Sequence of chain 14.C:
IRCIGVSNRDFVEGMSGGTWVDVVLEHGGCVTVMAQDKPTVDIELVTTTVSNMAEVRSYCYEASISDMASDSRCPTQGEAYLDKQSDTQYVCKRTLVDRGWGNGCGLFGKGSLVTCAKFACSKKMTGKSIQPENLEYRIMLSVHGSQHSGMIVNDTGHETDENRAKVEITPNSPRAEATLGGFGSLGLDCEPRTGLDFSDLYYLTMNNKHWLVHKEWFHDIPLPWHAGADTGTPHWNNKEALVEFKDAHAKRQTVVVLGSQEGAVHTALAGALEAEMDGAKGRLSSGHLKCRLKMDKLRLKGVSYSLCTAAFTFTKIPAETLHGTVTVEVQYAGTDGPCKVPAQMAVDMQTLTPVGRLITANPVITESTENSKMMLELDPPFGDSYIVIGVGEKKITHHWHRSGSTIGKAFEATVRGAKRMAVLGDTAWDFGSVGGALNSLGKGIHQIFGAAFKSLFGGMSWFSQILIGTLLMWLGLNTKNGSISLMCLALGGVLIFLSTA

Binding-site contacts:
Ligand atom O7 contacts residue ASN154 of chain 14.C at 2.6 Å (h-bond).
Ligand atom C6 contacts residue MET151 of chain 14.C at 4.5 Å (hydrophobic).
Ligand atom C1 contacts residue THR156 of chain 14.C at 3.6 Å.
Ligand atom N2 contacts residue THR156 of chain 14.C at 3.6 Å (h-bond).
Ligand atom C7 contacts residue THR156 of chain 14.C at 3.9 Å.
Ligand atom C1 contacts residue ASN154 of chain 14.C at 3.4 Å.
Ligand atom C8 contacts residue THR156 of chain 14.C at 4.0 Å.
Ligand atom N2 contacts residue ASN154 of chain 14.C at 3.8 Å.
Ligand atom O5 contacts residue ASN154 of chain 14.C at 4.0 Å.
Ligand atom C7 contacts residue ASN154 of chain 14.C at 3.3 Å.
Ligand atom C2 contacts residue THR156 of chain 14.C at 4.2 Å.
Ligand atom O6 contacts residue MET151 of chain 14.C at 3.4 Å.
Ligand atom C8 contacts residue ASN154 of chain 14.C at 3.6 Å.
Ligand atom C2 contacts residue ASN154 of chain 14.C at 3.5 Å.

This small molecule binds to this protein.
Small molecule (SMILES): CC(=O)N[C@H]1[C@H](O[C@H]2[C@H](O)[C@@H](NC(C)=O)CO[C@@H]2CO)O[C@H](CO)[C@@H](O)[C@@H]1O